The small molecule below binds the protein below.
Small molecule (SMILES): COc1cc(Cc2cnc(N)nc2N)cc(OC)c1OC

Binding-site contacts:
Ligand atom C18 contacts residue ILE51 of chain 1.D at 4.1 Å (hydrophobic).
Ligand atom C15 contacts residue ILE51 of chain 1.D at 4.1 Å (hydrophobic).
Ligand atom C14 contacts residue LEU21 of chain 1.D at 3.8 Å (hydrophobic).
Ligand atom N4 contacts residue ASP28 of chain 1.D at 2.7 Å (salt-bridge).
Ligand atom C3 contacts residue VAL7 of chain 1.D at 3.6 Å (hydrophobic).
Ligand atom N2 contacts residue ASP28 of chain 1.D at 2.8 Å (salt-bridge).
Ligand atom C1 contacts residue ASP28 of chain 1.D at 3.8 Å.
Ligand atom C6 contacts residue ILE6 of chain 1.D at 3.5 Å (hydrophobic).
Ligand atom C3 contacts residue ILE32 of chain 1.D at 3.8 Å (hydrophobic).
Ligand atom C11 contacts residue LEU21 of chain 1.D at 4.1 Å (hydrophobic).
Ligand atom O13 contacts residue LEU21 of chain 1.D at 3.5 Å.
Ligand atom O19 contacts residue ILE51 of chain 1.D at 4.1 Å.
Ligand atom C3 contacts residue ALA8 of chain 1.D at 3.4 Å (hydrophobic).
Ligand atom N4 contacts residue ALA8 of chain 1.D at 3.5 Å (h-bond).
Ligand atom C6 contacts residue TYR99 of chain 1.D at 4.0 Å (hydrophobic).
Ligand atom C12 contacts residue LEU21 of chain 1.D at 3.8 Å (hydrophobic).
Ligand atom N4 contacts residue ILE6 of chain 1.D at 4.0 Å.
Ligand atom N7 contacts residue TYR99 of chain 1.D at 3.2 Å (h-bond).
Ligand atom C6 contacts residue PHE93 of chain 1.D at 4.0 Å (hydrophobic).
Ligand atom O13 contacts residue SER50 of chain 1.D at 3.9 Å.
Ligand atom C14 contacts residue SER50 of chain 1.D at 4.0 Å.
Ligand atom C14 contacts residue ASN19 of chain 1.D at 3.6 Å.
Ligand atom N5 contacts residue ALA8 of chain 1.D at 3.6 Å.
Ligand atom C20 contacts residue LEU29 of chain 1.D at 4.0 Å (hydrophobic).
Ligand atom N4 contacts residue VAL7 of chain 1.D at 3.5 Å.
Ligand atom N7 contacts residue VAL7 of chain 1.D at 4.1 Å.
Ligand atom C3 contacts residue ASP28 of chain 1.D at 3.5 Å.
Ligand atom N4 contacts residue ILE32 of chain 1.D at 4.0 Å.
Ligand atom N2 contacts residue ALA8 of chain 1.D at 3.6 Å.
Ligand atom C21 contacts residue PHE93 of chain 1.D at 3.8 Å (hydrophobic).
Ligand atom C10 contacts residue PHE93 of chain 1.D at 4.2 Å (hydrophobic).
Ligand atom C1 contacts residue ILE32 of chain 1.D at 3.7 Å (hydrophobic).
Ligand atom N5 contacts residue ILE6 of chain 1.D at 3.5 Å (h-bond).
Ligand atom N7 contacts residue PHE93 of chain 1.D at 2.9 Å (h-bond).
Ligand atom N4 contacts residue THR112 of chain 1.D at 3.7 Å.
Ligand atom C9 contacts residue PHE93 of chain 1.D at 3.7 Å (hydrophobic).
Ligand atom N7 contacts residue ILE6 of chain 1.D at 2.8 Å (h-bond).
Ligand atom N2 contacts residue ILE32 of chain 1.D at 3.5 Å.
Ligand atom C6 contacts residue VAL7 of chain 1.D at 4.0 Å (hydrophobic).
Ligand atom N5 contacts residue VAL7 of chain 1.D at 3.5 Å.

Sequence of chain 1.D:
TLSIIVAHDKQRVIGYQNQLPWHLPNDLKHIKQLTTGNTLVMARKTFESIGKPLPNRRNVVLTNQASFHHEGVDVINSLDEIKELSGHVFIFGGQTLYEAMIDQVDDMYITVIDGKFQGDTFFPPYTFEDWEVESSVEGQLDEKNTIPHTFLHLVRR